This small molecule binds to this protein.
Small molecule (SMILES): CC(=O)N[C@H]1[C@H](O[C@H]2[C@H](O)[C@@H](NC(C)=O)CO[C@@H]2CO)O[C@H](CO)[C@@H](O[C@@H]2O[C@H](CO)[C@@H](O)[C@H](O)[C@@H]2O)[C@@H]1O

Binding-site contacts:
Ligand atom C3 contacts residue ASN105 of chain 7.E at 3.8 Å.
Ligand atom C1 contacts residue ASN105 of chain 7.E at 1.4 Å.
Ligand atom O7 contacts residue ASN105 of chain 7.E at 4.0 Å.
Ligand atom O5 contacts residue ALA96 of chain 7.E at 4.5 Å.
Ligand atom O6 contacts residue ALA96 of chain 7.E at 4.3 Å.
Ligand atom O6 contacts residue VAL95 of chain 7.E at 2.9 Å (h-bond).
Ligand atom C5 contacts residue ASN105 of chain 7.E at 3.6 Å.
Ligand atom O5 contacts residue ASN105 of chain 7.E at 2.4 Å (h-bond).
Ligand atom N2 contacts residue ASN105 of chain 7.E at 2.9 Å (h-bond).
Ligand atom O5 contacts residue VAL95 of chain 7.E at 4.5 Å.
Ligand atom C2 contacts residue ASN105 of chain 7.E at 2.5 Å.
Ligand atom C6 contacts residue VAL95 of chain 7.E at 3.6 Å (hydrophobic).
Ligand atom C5 contacts residue VAL95 of chain 7.E at 4.5 Å (hydrophobic).
Ligand atom C4 contacts residue ASN105 of chain 7.E at 4.3 Å.
Ligand atom C8 contacts residue PRO48 of chain 7.E at 4.4 Å (hydrophobic).
Ligand atom C8 contacts residue TYR50 of chain 7.E at 4.1 Å (hydrophobic).
Ligand atom C7 contacts residue ASN105 of chain 7.E at 3.6 Å.

Sequence of chain 7.E:
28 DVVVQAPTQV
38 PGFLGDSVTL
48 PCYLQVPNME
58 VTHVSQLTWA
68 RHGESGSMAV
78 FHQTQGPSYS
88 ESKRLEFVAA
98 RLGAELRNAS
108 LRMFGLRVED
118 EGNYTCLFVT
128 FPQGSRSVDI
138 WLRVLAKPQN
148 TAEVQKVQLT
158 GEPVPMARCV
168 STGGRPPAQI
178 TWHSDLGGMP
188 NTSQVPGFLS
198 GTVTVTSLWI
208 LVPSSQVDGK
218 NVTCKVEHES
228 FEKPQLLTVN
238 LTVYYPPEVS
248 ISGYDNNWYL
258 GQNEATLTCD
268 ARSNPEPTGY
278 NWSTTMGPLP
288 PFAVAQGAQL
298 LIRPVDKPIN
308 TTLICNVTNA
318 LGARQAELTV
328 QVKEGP